Binding-site contacts:
Ligand atom N1 contacts residue ARG115 of chain 1.D at 3.9 Å.
Ligand atom C3 contacts residue VAL119 of chain 1.D at 4.1 Å (hydrophobic).
Ligand atom CA contacts residue ASN116 of chain 1.D at 3.3 Å.
Ligand atom C3 contacts residue TYR323 of chain 1.D at 4.0 Å (hydrophobic).
Ligand atom C2 contacts residue VAL119 of chain 1.D at 4.0 Å (hydrophobic).
Ligand atom C contacts residue ASN116 of chain 1.D at 3.2 Å.
Ligand atom C5 contacts residue TYR323 of chain 1.D at 3.4 Å (hydrophobic).
Ligand atom O51 contacts residue VAL119 of chain 1.D at 4.0 Å.
Ligand atom N4 contacts residue GLN328 of chain 1.D at 2.6 Å (h-bond).
Ligand atom C contacts residue ARG115 of chain 1.D at 3.8 Å.
Ligand atom OG2 contacts residue TYR323 of chain 1.D at 4.0 Å.
Ligand atom C2 contacts residue TYR323 of chain 1.D at 3.4 Å (hydrophobic).
Ligand atom N1 contacts residue ASN116 of chain 1.D at 2.8 Å (h-bond).
Ligand atom C1 contacts residue ASN116 of chain 1.D at 4.0 Å.
Ligand atom OG1 contacts residue HIS162 of chain 1.B at 4.1 Å.
Ligand atom C5 contacts residue GLN328 of chain 1.D at 3.8 Å.
Ligand atom CB contacts residue ASN116 of chain 1.D at 4.1 Å.
Ligand atom C2 contacts residue ARG115 of chain 1.D at 3.9 Å.
Ligand atom O51 contacts residue GLN328 of chain 1.D at 3.6 Å.
Ligand atom OD2 contacts residue SER114 of chain 1.D at 3.4 Å (h-bond).
Ligand atom C5 contacts residue LYS331 of chain 1.D at 3.7 Å.
Ligand atom N2 contacts residue TYR323 of chain 1.D at 3.9 Å.
Ligand atom O52 contacts residue GLN328 of chain 1.D at 3.7 Å.
Ligand atom CD contacts residue ASN116 of chain 1.D at 4.1 Å.
Ligand atom O52 contacts residue TYR323 of chain 1.D at 2.6 Å (h-bond).
Ligand atom CD contacts residue SER114 of chain 1.D at 3.1 Å.
Ligand atom C1 contacts residue TYR323 of chain 1.D at 3.1 Å (hydrophobic).
Ligand atom OD1 contacts residue SER114 of chain 1.D at 2.6 Å (h-bond).
Ligand atom CG contacts residue HIS162 of chain 1.B at 3.6 Å.
Ligand atom C3 contacts residue HIS91 of chain 1.D at 4.1 Å.
Ligand atom N2 contacts residue ARG115 of chain 1.D at 3.5 Å.
Ligand atom C4 contacts residue GLN328 of chain 1.D at 3.3 Å.
Ligand atom OD1 contacts residue ALA205 of chain 1.D at 3.6 Å.
Ligand atom OG2 contacts residue HIS162 of chain 1.B at 2.6 Å (h-bond).
Ligand atom OD2 contacts residue ARG115 of chain 1.D at 3.4 Å (salt-bridge).
Ligand atom O51 contacts residue LYS331 of chain 1.D at 2.7 Å (salt-bridge).
Ligand atom N2 contacts residue ASN116 of chain 1.D at 2.9 Å (h-bond).
Ligand atom C1 contacts residue ARG115 of chain 1.D at 4.0 Å.
Ligand atom N4 contacts residue SER29 of chain 1.D at 3.3 Å (h-bond).
Ligand atom C4 contacts residue TYR323 of chain 1.D at 3.5 Å (hydrophobic).

The small molecule below binds the protein below.
Small molecule (SMILES): [H]/N=C(/NCCC[C@H](N)C(=O)O)NC(CC(=O)O)C(=O)O

Sequence of chain 1.D:
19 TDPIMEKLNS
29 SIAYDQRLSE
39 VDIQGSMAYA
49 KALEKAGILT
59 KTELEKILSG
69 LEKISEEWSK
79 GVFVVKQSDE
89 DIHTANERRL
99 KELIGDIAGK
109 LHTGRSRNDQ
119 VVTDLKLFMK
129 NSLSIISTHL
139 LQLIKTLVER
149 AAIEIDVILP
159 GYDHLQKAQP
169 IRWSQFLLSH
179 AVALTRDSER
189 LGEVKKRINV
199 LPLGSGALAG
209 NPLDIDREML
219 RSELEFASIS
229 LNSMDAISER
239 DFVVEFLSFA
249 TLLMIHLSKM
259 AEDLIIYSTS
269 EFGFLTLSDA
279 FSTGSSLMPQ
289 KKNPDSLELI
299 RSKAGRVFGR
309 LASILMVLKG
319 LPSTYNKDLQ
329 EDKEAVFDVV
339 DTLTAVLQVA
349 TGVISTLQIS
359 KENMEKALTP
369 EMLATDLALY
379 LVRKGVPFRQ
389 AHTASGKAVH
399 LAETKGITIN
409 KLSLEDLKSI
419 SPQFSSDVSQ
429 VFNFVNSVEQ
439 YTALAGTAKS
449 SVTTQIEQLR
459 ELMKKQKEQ

Sequence of chain 1.B:
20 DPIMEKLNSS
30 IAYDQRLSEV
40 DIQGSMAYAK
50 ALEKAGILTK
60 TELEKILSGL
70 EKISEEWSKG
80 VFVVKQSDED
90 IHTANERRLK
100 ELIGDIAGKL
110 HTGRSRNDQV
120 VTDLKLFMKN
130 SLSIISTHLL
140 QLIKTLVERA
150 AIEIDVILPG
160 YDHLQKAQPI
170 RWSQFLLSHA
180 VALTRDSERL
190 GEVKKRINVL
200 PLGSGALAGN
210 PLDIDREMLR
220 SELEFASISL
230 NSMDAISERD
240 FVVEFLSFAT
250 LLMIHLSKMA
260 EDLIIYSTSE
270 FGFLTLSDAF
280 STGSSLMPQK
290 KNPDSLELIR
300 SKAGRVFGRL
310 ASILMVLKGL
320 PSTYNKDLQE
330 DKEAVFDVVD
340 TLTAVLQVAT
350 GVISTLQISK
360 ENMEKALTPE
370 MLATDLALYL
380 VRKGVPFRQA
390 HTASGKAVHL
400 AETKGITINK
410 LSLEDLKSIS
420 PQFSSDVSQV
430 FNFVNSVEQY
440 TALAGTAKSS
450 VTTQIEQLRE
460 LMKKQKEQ

Sequence of chain 1.A:
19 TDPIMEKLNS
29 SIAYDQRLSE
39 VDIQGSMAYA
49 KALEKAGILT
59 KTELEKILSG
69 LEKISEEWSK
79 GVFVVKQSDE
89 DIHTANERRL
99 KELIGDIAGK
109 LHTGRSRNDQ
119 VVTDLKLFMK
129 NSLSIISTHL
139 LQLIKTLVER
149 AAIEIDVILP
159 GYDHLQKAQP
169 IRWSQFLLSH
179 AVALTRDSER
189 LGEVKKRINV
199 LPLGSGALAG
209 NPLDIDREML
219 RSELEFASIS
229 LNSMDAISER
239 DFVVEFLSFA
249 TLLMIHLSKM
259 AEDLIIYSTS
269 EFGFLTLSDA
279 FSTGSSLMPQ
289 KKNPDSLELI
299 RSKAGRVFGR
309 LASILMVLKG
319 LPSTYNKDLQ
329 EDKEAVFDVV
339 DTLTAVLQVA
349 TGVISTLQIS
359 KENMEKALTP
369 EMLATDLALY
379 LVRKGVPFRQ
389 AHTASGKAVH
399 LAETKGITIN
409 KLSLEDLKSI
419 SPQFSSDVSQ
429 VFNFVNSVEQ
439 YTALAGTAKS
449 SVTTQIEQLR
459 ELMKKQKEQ